Sequence of chain 1.I:
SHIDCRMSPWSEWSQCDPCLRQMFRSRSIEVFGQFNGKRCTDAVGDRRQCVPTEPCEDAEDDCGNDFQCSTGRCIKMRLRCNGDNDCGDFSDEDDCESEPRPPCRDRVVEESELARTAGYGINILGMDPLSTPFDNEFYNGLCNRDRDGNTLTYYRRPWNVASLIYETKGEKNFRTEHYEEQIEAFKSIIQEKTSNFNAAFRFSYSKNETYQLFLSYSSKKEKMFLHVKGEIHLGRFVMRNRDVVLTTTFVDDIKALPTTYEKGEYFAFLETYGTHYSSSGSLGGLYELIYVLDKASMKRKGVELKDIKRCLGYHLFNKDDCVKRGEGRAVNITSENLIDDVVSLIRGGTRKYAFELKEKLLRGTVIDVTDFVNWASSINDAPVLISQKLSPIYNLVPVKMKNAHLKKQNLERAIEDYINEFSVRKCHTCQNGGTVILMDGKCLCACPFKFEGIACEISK

Binding-site contacts:
Ligand atom O2 contacts residue PRO26 of chain 1.I at 3.7 Å.
Ligand atom O5 contacts residue TRP27 of chain 1.I at 2.5 Å.
Ligand atom C3 contacts residue TRP27 of chain 1.I at 3.9 Å (hydrophobic).
Ligand atom C5 contacts residue TRP27 of chain 1.I at 3.8 Å (hydrophobic).
Ligand atom O5 contacts residue ARG42 of chain 1.I at 3.2 Å (salt-bridge).
Ligand atom C1 contacts residue ARG42 of chain 1.I at 3.9 Å.
Ligand atom C1 contacts residue TRP27 of chain 1.I at 1.5 Å (hydrophobic).
Ligand atom O2 contacts residue TRP27 of chain 1.I at 3.0 Å.
Ligand atom C6 contacts residue ARG42 of chain 1.I at 3.7 Å.
Ligand atom C2 contacts residue TRP27 of chain 1.I at 2.5 Å (hydrophobic).
Ligand atom C4 contacts residue TRP27 of chain 1.I at 4.4 Å (hydrophobic).
Ligand atom C5 contacts residue ARG42 of chain 1.I at 3.8 Å.

This small molecule binds to this protein.
Small molecule (SMILES): OC[C@H]1O[C@@H](O)[C@@H](O)[C@@H](O)[C@@H]1O